Sequence of chain 1.B:
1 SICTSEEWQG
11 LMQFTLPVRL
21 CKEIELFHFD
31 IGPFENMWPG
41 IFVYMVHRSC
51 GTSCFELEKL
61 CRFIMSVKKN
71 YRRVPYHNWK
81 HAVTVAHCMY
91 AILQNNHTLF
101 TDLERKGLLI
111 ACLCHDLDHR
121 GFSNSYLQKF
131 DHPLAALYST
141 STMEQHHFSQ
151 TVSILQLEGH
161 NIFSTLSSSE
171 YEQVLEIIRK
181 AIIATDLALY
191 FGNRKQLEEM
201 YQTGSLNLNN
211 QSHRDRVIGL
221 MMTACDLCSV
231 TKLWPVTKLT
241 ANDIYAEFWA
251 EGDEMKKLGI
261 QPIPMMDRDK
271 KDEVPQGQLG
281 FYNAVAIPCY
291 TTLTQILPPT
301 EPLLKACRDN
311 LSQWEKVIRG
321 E

A protein and the small-molecule ligand that binds it are described below.
Small molecule (SMILES): c1ccc(-c2c[nH]c(CCc3cnc4ccccc4n3)n2)cc1

Binding-site contacts:
Ligand atom C4 contacts residue PRO264 of chain 1.B at 3.8 Å (hydrophobic).
Ligand atom C11 contacts residue PHE248 of chain 1.B at 3.8 Å (hydrophobic).
Ligand atom C3 contacts residue GLU273 of chain 1.B at 3.9 Å.
Ligand atom C9 contacts residue GLY277 of chain 1.B at 3.6 Å.
Ligand atom C16 contacts residue ILE244 of chain 1.B at 3.9 Å (hydrophobic).
Ligand atom C15 contacts residue PHE281 of chain 1.B at 3.8 Å (hydrophobic).
Ligand atom N2 contacts residue MET265 of chain 1.B at 3.8 Å.
Ligand atom N1 contacts residue GLY277 of chain 1.B at 3.8 Å.
Ligand atom C19 contacts residue PHE281 of chain 1.B at 3.7 Å (hydrophobic).
Ligand atom N3 contacts residue PHE281 of chain 1.B at 3.7 Å.
Ligand atom C1 contacts residue TYR245 of chain 1.B at 3.5 Å (hydrophobic).
Ligand atom C10 contacts residue PHE281 of chain 1.B at 3.7 Å (hydrophobic).
Ligand atom C10 contacts residue TYR245 of chain 1.B at 3.6 Å (hydrophobic).
Ligand atom C11 contacts residue TYR245 of chain 1.B at 3.2 Å (hydrophobic).
Ligand atom C9 contacts residue MET265 of chain 1.B at 3.8 Å (hydrophobic).
Ligand atom N1 contacts residue TYR245 of chain 1.B at 2.7 Å (h-bond).
Ligand atom C12 contacts residue GLN278 of chain 1.B at 3.9 Å.
Ligand atom C14 contacts residue PHE281 of chain 1.B at 3.6 Å (hydrophobic).
Ligand atom C2 contacts residue VAL274 of chain 1.B at 3.8 Å (hydrophobic).
Ligand atom C6 contacts residue GLY277 of chain 1.B at 3.8 Å.
Ligand atom N1 contacts residue MET265 of chain 1.B at 3.8 Å.
Ligand atom C7 contacts residue MET265 of chain 1.B at 3.7 Å (hydrophobic).
Ligand atom C19 contacts residue ILE244 of chain 1.B at 3.8 Å (hydrophobic).
Ligand atom N4 contacts residue GLN278 of chain 1.B at 3.1 Å (h-bond).
Ligand atom C7 contacts residue TYR245 of chain 1.B at 3.8 Å (hydrophobic).
Ligand atom C3 contacts residue PRO264 of chain 1.B at 3.6 Å (hydrophobic).
Ligand atom C15 contacts residue LEU227 of chain 1.B at 3.9 Å (hydrophobic).
Ligand atom C18 contacts residue ILE244 of chain 1.B at 3.4 Å (hydrophobic).
Ligand atom C17 contacts residue VAL230 of chain 1.B at 3.6 Å (hydrophobic).
Ligand atom C11 contacts residue GLN278 of chain 1.B at 3.7 Å.
Ligand atom C2 contacts residue GLU273 of chain 1.B at 3.7 Å.
Ligand atom C4 contacts residue MET265 of chain 1.B at 3.8 Å (hydrophobic).
Ligand atom N2 contacts residue GLY277 of chain 1.B at 3.8 Å.
Ligand atom C5 contacts residue MET265 of chain 1.B at 3.9 Å (hydrophobic).
Ligand atom C9 contacts residue TYR245 of chain 1.B at 3.5 Å (hydrophobic).
Ligand atom C7 contacts residue GLY277 of chain 1.B at 3.6 Å.
Ligand atom C10 contacts residue GLN278 of chain 1.B at 3.8 Å.
Ligand atom C17 contacts residue SER229 of chain 1.B at 3.6 Å.
Ligand atom C13 contacts residue PHE248 of chain 1.B at 3.8 Å (hydrophobic).
Ligand atom C17 contacts residue ILE244 of chain 1.B at 3.4 Å (hydrophobic).